Binding-site contacts:
Ligand atom C2 contacts residue ASN186 of chain 1.E at 2.2 Å.
Ligand atom N2 contacts residue ASN186 of chain 1.E at 2.8 Å (h-bond).
Ligand atom O7 contacts residue VAL167 of chain 1.E at 3.5 Å (h-bond).
Ligand atom O7 contacts residue ASN186 of chain 1.E at 3.4 Å (h-bond).
Ligand atom C3 contacts residue GLN212 of chain 1.E at 4.5 Å.
Ligand atom C1 contacts residue GLN212 of chain 1.E at 4.1 Å.
Ligand atom C2 contacts residue GLN212 of chain 1.E at 3.7 Å.
Ligand atom C7 contacts residue GLU166 of chain 1.E at 3.5 Å.
Ligand atom O6 contacts residue THR187 of chain 1.E at 3.5 Å (h-bond).
Ligand atom O5 contacts residue ASN186 of chain 1.E at 2.4 Å (h-bond).
Ligand atom C2 contacts residue GLU165 of chain 1.E at 4.4 Å.
Ligand atom O7 contacts residue GLN212 of chain 1.E at 4.0 Å.
Ligand atom C4 contacts residue ASN186 of chain 1.E at 4.0 Å.
Ligand atom O6 contacts residue ASN186 of chain 1.E at 4.4 Å.
Ligand atom O3 contacts residue GLN212 of chain 1.E at 4.5 Å.
Ligand atom N2 contacts residue GLU166 of chain 1.E at 3.4 Å.
Ligand atom C1 contacts residue GLU165 of chain 1.E at 3.3 Å.
Ligand atom C1 contacts residue GLU166 of chain 1.E at 4.2 Å.
Ligand atom C7 contacts residue ASN186 of chain 1.E at 3.5 Å.
Ligand atom C3 contacts residue ASN186 of chain 1.E at 3.6 Å.
Ligand atom C7 contacts residue VAL167 of chain 1.E at 4.2 Å (hydrophobic).
Ligand atom O5 contacts residue GLU165 of chain 1.E at 4.1 Å.
Ligand atom C5 contacts residue ASN186 of chain 1.E at 3.6 Å.
Ligand atom N2 contacts residue VAL167 of chain 1.E at 4.5 Å.
Ligand atom N2 contacts residue GLU165 of chain 1.E at 4.2 Å.
Ligand atom O7 contacts residue GLU166 of chain 1.E at 3.7 Å.
Ligand atom C8 contacts residue GLU166 of chain 1.E at 3.5 Å.
Ligand atom O5 contacts residue THR187 of chain 1.E at 4.0 Å.
Ligand atom C4 contacts residue GLN212 of chain 1.E at 4.5 Å.
Ligand atom C1 contacts residue ASN186 of chain 1.E at 1.4 Å.
Ligand atom C6 contacts residue THR187 of chain 1.E at 3.7 Å.
Ligand atom O5 contacts residue GLN212 of chain 1.E at 4.3 Å.

Sequence of chain 1.E:
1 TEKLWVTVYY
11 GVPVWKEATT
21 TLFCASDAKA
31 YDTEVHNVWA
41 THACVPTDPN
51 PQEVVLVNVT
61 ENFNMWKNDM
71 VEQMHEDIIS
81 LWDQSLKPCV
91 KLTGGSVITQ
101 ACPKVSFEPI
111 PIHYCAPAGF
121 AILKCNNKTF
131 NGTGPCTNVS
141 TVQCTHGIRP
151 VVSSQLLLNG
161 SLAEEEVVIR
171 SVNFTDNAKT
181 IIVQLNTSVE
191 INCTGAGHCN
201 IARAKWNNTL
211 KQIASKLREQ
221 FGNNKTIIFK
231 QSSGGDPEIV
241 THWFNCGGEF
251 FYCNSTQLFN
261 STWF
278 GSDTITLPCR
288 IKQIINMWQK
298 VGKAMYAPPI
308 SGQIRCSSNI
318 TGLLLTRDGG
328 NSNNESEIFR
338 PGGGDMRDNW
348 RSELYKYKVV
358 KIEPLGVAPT

This small molecule binds to this protein.
Small molecule (SMILES): CC(=O)N[C@@H]1[C@@H](O)[C@H](O)[C@@H](CO)O[C@H]1O